This protein binds this small molecule.
Small molecule (SMILES): CC(=O)N[C@H]1[C@H](O[C@H]2[C@H](O)[C@@H](NC(C)=O)CO[C@@H]2CO)O[C@H](CO)[C@@H](O)[C@@H]1O

Sequence of chain 1.C:
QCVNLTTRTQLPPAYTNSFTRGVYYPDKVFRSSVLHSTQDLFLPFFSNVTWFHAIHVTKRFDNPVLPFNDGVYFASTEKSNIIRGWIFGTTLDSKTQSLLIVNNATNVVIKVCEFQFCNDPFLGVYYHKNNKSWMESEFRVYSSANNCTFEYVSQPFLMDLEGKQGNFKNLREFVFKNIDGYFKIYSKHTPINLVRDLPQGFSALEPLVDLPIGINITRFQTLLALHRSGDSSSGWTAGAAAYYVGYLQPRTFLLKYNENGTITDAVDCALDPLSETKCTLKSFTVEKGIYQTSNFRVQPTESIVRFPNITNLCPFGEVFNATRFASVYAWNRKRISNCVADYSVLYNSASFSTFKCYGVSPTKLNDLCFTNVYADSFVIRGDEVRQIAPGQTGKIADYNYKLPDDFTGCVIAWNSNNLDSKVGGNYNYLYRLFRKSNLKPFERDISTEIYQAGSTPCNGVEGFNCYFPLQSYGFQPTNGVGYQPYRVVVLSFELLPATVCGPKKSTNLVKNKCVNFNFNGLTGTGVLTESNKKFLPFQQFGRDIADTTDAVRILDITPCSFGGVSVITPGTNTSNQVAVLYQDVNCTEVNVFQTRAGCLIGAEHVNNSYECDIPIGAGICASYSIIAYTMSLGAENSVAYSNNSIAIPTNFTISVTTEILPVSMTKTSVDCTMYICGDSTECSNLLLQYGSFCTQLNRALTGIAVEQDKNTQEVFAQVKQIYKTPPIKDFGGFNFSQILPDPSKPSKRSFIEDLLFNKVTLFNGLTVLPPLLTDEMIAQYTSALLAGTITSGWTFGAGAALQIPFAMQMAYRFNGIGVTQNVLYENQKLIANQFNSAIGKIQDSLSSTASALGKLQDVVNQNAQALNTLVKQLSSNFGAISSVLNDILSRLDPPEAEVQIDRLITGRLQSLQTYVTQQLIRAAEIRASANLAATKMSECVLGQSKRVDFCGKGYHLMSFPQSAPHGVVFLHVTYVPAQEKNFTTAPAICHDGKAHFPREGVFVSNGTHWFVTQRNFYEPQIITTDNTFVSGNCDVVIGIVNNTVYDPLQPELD

Binding-site contacts:
Ligand atom O6 contacts residue TYR28 of chain 1.C at 3.2 Å.
Ligand atom C6 contacts residue TYR28 of chain 1.C at 3.7 Å (hydrophobic).
Ligand atom C8 contacts residue ASN30 of chain 1.C at 4.5 Å.
Ligand atom O5 contacts residue ASN61 of chain 1.C at 2.4 Å (h-bond).
Ligand atom C7 contacts residue ASN61 of chain 1.C at 3.5 Å.
Ligand atom C8 contacts residue ASN61 of chain 1.C at 4.2 Å.
Ligand atom C8 contacts residue TYR28 of chain 1.C at 3.9 Å (hydrophobic).
Ligand atom N2 contacts residue TYR28 of chain 1.C at 4.5 Å.
Ligand atom C3 contacts residue ASN61 of chain 1.C at 3.8 Å.
Ligand atom C4 contacts residue ASN61 of chain 1.C at 4.2 Å.
Ligand atom C2 contacts residue ASN61 of chain 1.C at 2.5 Å.
Ligand atom O7 contacts residue ASN61 of chain 1.C at 3.3 Å.
Ligand atom C5 contacts residue ASN61 of chain 1.C at 3.7 Å.
Ligand atom N2 contacts residue ASN61 of chain 1.C at 2.9 Å (h-bond).
Ligand atom C1 contacts residue ASN61 of chain 1.C at 1.4 Å.
Ligand atom C5 contacts residue TYR28 of chain 1.C at 4.1 Å (hydrophobic).
Ligand atom O7 contacts residue TYR28 of chain 1.C at 4.2 Å.